A protein and the small-molecule ligand that binds it are described below.
Small molecule (SMILES): CCCCCCCCO[C@@H]1O[C@H](CO)[C@H](O)[C@H](O)[C@H]1O[C@@H]1O[C@@H](C)[C@@H](O)[C@@H](O)[C@@H]1O

Sequence of chain 1.A:
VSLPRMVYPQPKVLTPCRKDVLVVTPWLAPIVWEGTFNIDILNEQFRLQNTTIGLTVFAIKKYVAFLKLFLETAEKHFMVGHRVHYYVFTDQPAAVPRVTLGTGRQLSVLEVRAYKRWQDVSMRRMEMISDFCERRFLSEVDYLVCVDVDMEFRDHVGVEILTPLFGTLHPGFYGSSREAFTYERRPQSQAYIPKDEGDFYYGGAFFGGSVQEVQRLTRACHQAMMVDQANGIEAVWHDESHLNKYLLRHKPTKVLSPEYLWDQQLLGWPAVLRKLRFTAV

Binding-site contacts:
Ligand atom O3 contacts residue ASP326 of chain 1.A at 4.0 Å.
Ligand atom O4 contacts residue ASP326 of chain 1.A at 2.6 Å (salt-bridge).
Ligand atom C1A contacts residue HIS233 of chain 1.A at 3.8 Å.
Ligand atom C6 contacts residue ASP326 of chain 1.A at 3.8 Å.
Ligand atom C19 contacts residue GLY235 of chain 1.A at 3.7 Å.
Ligand atom O4 contacts residue ALA343 of chain 1.A at 3.9 Å.
Ligand atom C2B contacts residue HIS233 of chain 1.A at 3.9 Å.
Ligand atom C5A contacts residue GLU303 of chain 1.A at 4.0 Å.
Ligand atom C6A contacts residue GLU303 of chain 1.A at 3.4 Å.
Ligand atom C4A contacts residue GLU303 of chain 1.A at 3.4 Å.
Ligand atom C5B contacts residue GLY235 of chain 1.A at 4.1 Å.
Ligand atom O2 contacts residue 48C1 of chain 1.C at 3.6 Å.
Ligand atom C6A contacts residue PHE236 of chain 1.A at 4.0 Å (hydrophobic).
Ligand atom C1 contacts residue 48C1 of chain 1.C at 4.0 Å.
Ligand atom C5A contacts residue TRP300 of chain 1.A at 3.8 Å (hydrophobic).
Ligand atom C1B contacts residue HIS233 of chain 1.A at 4.2 Å.
Ligand atom C3B contacts residue GLY235 of chain 1.A at 3.8 Å.
Ligand atom C6A contacts residue TRP300 of chain 1.A at 3.6 Å (hydrophobic).
Ligand atom C4 contacts residue LEU329 of chain 1.A at 3.9 Å (hydrophobic).
Ligand atom C2B contacts residue GLY235 of chain 1.A at 3.6 Å.
Ligand atom O3A contacts residue 48C1 of chain 1.C at 4.0 Å.
Ligand atom C6A contacts residue TYR264 of chain 1.A at 3.8 Å (hydrophobic).
Ligand atom C4 contacts residue ASP326 of chain 1.A at 3.2 Å.
Ligand atom O5A contacts residue HIS233 of chain 1.A at 3.3 Å (h-bond).
Ligand atom C6A contacts residue HIS233 of chain 1.A at 4.0 Å.
Ligand atom C4A contacts residue HIS233 of chain 1.A at 3.7 Å.
Ligand atom O6 contacts residue THR245 of chain 1.A at 2.7 Å (h-bond).
Ligand atom C2A contacts residue HIS233 of chain 1.A at 3.8 Å.
Ligand atom O1 contacts residue HIS233 of chain 1.A at 3.5 Å.
Ligand atom C2 contacts residue 48C1 of chain 1.C at 3.8 Å.
Ligand atom C6A contacts residue THR245 of chain 1.A at 3.4 Å.
Ligand atom O6 contacts residue TRP300 of chain 1.A at 3.4 Å (h-bond).
Ligand atom O5A contacts residue PHE236 of chain 1.A at 4.0 Å.
Ligand atom C3A contacts residue TRP300 of chain 1.A at 3.9 Å (hydrophobic).
Ligand atom C4A contacts residue TRP300 of chain 1.A at 3.7 Å (hydrophobic).
Ligand atom O4A contacts residue GLU303 of chain 1.A at 2.5 Å (salt-bridge).
Ligand atom C5A contacts residue HIS233 of chain 1.A at 3.8 Å.
Ligand atom O4A contacts residue HIS233 of chain 1.A at 2.6 Å (h-bond).
Ligand atom C6 contacts residue PRO234 of chain 1.A at 4.0 Å (hydrophobic).
Ligand atom O6 contacts residue PHE236 of chain 1.A at 3.3 Å.